Binding-site contacts:
Ligand atom C6 contacts residue ASN2122 of chain 1.B at 4.1 Å.
Ligand atom O6 contacts residue ASN2122 of chain 1.B at 3.9 Å.
Ligand atom C6 contacts residue ALA2125 of chain 1.B at 4.2 Å (hydrophobic).
Ligand atom C5 contacts residue SER2124 of chain 1.B at 3.2 Å.
Ligand atom O5 contacts residue SER2124 of chain 1.B at 3.5 Å (h-bond).
Ligand atom C7 contacts residue ASN2122 of chain 1.B at 4.3 Å.
Ligand atom C8 contacts residue SER2124 of chain 1.B at 3.8 Å.
Ligand atom C3 contacts residue SER2124 of chain 1.B at 4.2 Å.
Ligand atom N2 contacts residue ASN2122 of chain 1.B at 3.4 Å (h-bond).
Ligand atom C2 contacts residue ASN2122 of chain 1.B at 2.6 Å.
Ligand atom C2 contacts residue SER2124 of chain 1.B at 4.4 Å.
Ligand atom C1 contacts residue SER2124 of chain 1.B at 3.6 Å.
Ligand atom C4 contacts residue SER2124 of chain 1.B at 4.2 Å.
Ligand atom C4 contacts residue ASN2122 of chain 1.B at 3.9 Å.
Ligand atom C6 contacts residue SER2124 of chain 1.B at 4.0 Å.
Ligand atom O5 contacts residue ASN2122 of chain 1.B at 1.9 Å (h-bond).
Ligand atom C1 contacts residue ASN2122 of chain 1.B at 1.4 Å.
Ligand atom O4 contacts residue SER2124 of chain 1.B at 4.5 Å.
Ligand atom C5 contacts residue ASN2122 of chain 1.B at 3.3 Å.
Ligand atom C3 contacts residue ASN2122 of chain 1.B at 3.8 Å.

Sequence of chain 1.B:
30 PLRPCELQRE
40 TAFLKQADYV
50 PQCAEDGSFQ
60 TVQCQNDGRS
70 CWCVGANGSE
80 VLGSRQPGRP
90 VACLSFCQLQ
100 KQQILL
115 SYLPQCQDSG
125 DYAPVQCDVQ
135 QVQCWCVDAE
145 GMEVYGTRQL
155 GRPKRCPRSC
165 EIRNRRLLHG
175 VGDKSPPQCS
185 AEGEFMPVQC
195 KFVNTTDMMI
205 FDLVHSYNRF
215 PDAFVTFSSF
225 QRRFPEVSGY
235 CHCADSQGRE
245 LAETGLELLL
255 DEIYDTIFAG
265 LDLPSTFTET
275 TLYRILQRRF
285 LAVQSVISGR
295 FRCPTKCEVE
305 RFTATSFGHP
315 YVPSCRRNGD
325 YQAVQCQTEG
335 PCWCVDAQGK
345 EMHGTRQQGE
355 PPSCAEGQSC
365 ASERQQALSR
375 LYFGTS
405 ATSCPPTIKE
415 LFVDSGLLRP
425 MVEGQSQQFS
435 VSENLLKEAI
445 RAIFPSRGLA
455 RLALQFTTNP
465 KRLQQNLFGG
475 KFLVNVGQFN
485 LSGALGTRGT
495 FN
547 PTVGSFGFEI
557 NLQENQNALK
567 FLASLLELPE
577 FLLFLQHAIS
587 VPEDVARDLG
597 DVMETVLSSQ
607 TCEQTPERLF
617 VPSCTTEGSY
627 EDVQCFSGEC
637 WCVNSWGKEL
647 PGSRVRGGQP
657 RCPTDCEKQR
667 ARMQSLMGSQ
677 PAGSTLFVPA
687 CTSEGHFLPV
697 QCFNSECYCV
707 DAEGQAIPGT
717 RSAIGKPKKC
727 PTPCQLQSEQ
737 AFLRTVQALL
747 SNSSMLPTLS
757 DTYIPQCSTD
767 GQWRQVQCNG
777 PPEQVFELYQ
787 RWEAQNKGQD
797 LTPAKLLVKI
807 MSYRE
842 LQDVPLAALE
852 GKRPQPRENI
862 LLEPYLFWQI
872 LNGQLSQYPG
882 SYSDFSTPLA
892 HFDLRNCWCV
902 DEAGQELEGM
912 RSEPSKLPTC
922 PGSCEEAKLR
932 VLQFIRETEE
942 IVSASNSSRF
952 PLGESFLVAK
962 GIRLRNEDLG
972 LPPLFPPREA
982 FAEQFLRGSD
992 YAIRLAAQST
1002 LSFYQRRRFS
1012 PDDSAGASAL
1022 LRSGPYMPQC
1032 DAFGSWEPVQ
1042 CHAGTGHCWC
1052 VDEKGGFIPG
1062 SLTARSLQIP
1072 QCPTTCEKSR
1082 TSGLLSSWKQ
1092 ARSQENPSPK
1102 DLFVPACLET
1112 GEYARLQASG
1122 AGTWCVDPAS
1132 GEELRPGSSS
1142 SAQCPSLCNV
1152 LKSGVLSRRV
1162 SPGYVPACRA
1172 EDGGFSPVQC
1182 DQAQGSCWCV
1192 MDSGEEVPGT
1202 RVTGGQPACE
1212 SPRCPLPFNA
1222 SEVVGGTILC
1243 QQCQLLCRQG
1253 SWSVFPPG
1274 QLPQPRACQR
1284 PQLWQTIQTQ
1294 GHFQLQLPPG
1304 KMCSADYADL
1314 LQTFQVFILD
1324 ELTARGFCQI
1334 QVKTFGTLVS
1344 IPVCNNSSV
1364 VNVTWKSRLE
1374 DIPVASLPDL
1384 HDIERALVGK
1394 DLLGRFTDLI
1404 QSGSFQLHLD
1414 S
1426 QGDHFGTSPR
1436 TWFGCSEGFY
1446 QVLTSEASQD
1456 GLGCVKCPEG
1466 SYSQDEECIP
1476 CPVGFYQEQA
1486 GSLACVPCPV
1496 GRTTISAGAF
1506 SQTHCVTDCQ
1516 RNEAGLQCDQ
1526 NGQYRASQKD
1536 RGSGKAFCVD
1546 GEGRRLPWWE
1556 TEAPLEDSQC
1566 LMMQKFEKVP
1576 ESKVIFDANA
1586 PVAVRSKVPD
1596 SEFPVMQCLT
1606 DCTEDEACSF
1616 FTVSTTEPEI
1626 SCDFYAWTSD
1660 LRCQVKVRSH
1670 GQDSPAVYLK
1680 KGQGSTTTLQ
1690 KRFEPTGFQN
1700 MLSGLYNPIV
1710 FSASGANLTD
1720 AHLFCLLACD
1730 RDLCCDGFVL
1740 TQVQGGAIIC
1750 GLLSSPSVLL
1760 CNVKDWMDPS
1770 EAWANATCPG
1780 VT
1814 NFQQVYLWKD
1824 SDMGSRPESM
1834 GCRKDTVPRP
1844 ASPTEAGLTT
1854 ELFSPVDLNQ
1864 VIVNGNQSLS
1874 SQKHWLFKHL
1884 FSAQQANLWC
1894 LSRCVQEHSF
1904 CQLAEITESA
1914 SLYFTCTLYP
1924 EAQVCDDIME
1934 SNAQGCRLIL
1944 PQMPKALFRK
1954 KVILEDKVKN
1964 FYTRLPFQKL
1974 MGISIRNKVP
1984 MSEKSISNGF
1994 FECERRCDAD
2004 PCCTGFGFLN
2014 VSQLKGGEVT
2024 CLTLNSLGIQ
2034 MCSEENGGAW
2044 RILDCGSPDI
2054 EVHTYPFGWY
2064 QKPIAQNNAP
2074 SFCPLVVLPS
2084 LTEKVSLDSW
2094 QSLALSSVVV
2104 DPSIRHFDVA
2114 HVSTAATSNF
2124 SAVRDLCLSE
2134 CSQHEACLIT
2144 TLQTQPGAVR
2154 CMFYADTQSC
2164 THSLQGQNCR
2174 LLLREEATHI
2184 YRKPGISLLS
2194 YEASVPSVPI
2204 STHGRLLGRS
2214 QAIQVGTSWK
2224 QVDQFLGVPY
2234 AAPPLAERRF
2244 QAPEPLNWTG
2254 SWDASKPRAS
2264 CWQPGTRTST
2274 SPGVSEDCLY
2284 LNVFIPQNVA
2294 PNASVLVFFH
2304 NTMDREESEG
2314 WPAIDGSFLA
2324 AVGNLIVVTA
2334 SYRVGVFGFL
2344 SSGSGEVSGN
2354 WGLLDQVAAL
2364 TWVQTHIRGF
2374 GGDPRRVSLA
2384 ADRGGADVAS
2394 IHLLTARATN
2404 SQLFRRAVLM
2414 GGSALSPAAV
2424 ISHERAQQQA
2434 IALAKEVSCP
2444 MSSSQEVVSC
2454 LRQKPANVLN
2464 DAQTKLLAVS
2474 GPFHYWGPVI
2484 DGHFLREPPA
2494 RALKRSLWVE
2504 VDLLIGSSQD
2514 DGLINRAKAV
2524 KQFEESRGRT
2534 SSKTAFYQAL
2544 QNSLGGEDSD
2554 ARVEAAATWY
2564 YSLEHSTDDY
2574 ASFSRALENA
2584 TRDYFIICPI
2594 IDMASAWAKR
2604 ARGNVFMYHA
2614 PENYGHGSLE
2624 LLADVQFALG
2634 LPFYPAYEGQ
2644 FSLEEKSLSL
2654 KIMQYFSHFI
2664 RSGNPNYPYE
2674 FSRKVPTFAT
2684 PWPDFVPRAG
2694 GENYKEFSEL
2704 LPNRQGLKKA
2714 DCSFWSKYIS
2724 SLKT

This protein binds this small molecule.
Small molecule (SMILES): CC(=O)N[C@H]1[C@H](O[C@H]2[C@H](O)[C@@H](NC(C)=O)CO[C@@H]2CO)O[C@H](CO)[C@@H](O)[C@@H]1O